Binding-site contacts:
Ligand atom C03 contacts residue LEU436 of chain 1.A at 3.7 Å (hydrophobic).
Ligand atom O18 contacts residue ARG1201 of chain 1.A at 2.3 Å (salt-bridge).
Ligand atom C12 contacts residue RTO1 of chain 1.D at 3.9 Å.
Ligand atom O18 contacts residue TRP1250 of chain 1.A at 4.1 Å.
Ligand atom C03 contacts residue ASN432 of chain 1.A at 4.2 Å.
Ligand atom C16 contacts residue PHE382 of chain 1.A at 3.9 Å (hydrophobic).
Ligand atom C14 contacts residue ARG1201 of chain 1.A at 4.1 Å.
Ligand atom C01 contacts residue PHE378 of chain 1.A at 3.8 Å (hydrophobic).
Ligand atom C12 contacts residue PHE378 of chain 1.A at 3.4 Å (hydrophobic).
Ligand atom C14 contacts residue PHE382 of chain 1.A at 4.0 Å (hydrophobic).
Ligand atom C17 contacts residue TRP1250 of chain 1.A at 3.7 Å (hydrophobic).
Ligand atom C17 contacts residue ARG1201 of chain 1.A at 3.2 Å.
Ligand atom C01 contacts residue ASN432 of chain 1.A at 3.5 Å.
Ligand atom O09 contacts residue RTO1 of chain 1.D at 3.5 Å.
Ligand atom O09 contacts residue LEU436 of chain 1.A at 3.7 Å.
Ligand atom O19 contacts residue ARG1253 of chain 1.A at 3.4 Å (salt-bridge).
Ligand atom O10 contacts residue MET591 of chain 1.A at 4.1 Å.
Ligand atom C06 contacts residue TYR433 of chain 1.A at 3.4 Å (hydrophobic).
Ligand atom C14 contacts residue TRP1250 of chain 1.A at 3.8 Å (hydrophobic).
Ligand atom O19 contacts residue TRP1250 of chain 1.A at 3.9 Å.
Ligand atom O10 contacts residue PHE587 of chain 1.A at 4.1 Å.
Ligand atom C13 contacts residue RTO1 of chain 1.D at 3.9 Å.
Ligand atom O19 contacts residue ARG1201 of chain 1.A at 3.9 Å.
Ligand atom C13 contacts residue TRP1250 of chain 1.A at 4.0 Å (hydrophobic).
Ligand atom C02 contacts residue PHE382 of chain 1.A at 3.7 Å (hydrophobic).
Ligand atom O10 contacts residue RTO1 of chain 1.D at 3.3 Å.
Ligand atom C05 contacts residue TYR433 of chain 1.A at 3.4 Å (hydrophobic).
Ligand atom C06 contacts residue PHE382 of chain 1.A at 4.2 Å (hydrophobic).
Ligand atom C07 contacts residue TYR433 of chain 1.A at 3.5 Å (hydrophobic).
Ligand atom O09 contacts residue PHE378 of chain 1.A at 3.9 Å.
Ligand atom C17 contacts residue PHE382 of chain 1.A at 4.2 Å (hydrophobic).
Ligand atom C15 contacts residue PHE382 of chain 1.A at 3.7 Å (hydrophobic).
Ligand atom C06 contacts residue ASN432 of chain 1.A at 4.2 Å.
Ligand atom O09 contacts residue PHE587 of chain 1.A at 4.1 Å.
Ligand atom C01 contacts residue TYR377 of chain 1.A at 3.6 Å (hydrophobic).
Ligand atom C02 contacts residue PHE378 of chain 1.A at 3.7 Å (hydrophobic).
Ligand atom C01 contacts residue CYS381 of chain 1.A at 3.6 Å (hydrophobic).
Ligand atom C01 contacts residue LEU436 of chain 1.A at 4.2 Å (hydrophobic).
Ligand atom O19 contacts residue ASN1200 of chain 1.A at 3.4 Å (h-bond).
Ligand atom C13 contacts residue PHE378 of chain 1.A at 3.7 Å (hydrophobic).

The protein below binds the small molecule below.
Small molecule (SMILES): CCCN(CCC)S(=O)(=O)c1ccc(C(=O)O)cc1

Sequence of chain 1.A:
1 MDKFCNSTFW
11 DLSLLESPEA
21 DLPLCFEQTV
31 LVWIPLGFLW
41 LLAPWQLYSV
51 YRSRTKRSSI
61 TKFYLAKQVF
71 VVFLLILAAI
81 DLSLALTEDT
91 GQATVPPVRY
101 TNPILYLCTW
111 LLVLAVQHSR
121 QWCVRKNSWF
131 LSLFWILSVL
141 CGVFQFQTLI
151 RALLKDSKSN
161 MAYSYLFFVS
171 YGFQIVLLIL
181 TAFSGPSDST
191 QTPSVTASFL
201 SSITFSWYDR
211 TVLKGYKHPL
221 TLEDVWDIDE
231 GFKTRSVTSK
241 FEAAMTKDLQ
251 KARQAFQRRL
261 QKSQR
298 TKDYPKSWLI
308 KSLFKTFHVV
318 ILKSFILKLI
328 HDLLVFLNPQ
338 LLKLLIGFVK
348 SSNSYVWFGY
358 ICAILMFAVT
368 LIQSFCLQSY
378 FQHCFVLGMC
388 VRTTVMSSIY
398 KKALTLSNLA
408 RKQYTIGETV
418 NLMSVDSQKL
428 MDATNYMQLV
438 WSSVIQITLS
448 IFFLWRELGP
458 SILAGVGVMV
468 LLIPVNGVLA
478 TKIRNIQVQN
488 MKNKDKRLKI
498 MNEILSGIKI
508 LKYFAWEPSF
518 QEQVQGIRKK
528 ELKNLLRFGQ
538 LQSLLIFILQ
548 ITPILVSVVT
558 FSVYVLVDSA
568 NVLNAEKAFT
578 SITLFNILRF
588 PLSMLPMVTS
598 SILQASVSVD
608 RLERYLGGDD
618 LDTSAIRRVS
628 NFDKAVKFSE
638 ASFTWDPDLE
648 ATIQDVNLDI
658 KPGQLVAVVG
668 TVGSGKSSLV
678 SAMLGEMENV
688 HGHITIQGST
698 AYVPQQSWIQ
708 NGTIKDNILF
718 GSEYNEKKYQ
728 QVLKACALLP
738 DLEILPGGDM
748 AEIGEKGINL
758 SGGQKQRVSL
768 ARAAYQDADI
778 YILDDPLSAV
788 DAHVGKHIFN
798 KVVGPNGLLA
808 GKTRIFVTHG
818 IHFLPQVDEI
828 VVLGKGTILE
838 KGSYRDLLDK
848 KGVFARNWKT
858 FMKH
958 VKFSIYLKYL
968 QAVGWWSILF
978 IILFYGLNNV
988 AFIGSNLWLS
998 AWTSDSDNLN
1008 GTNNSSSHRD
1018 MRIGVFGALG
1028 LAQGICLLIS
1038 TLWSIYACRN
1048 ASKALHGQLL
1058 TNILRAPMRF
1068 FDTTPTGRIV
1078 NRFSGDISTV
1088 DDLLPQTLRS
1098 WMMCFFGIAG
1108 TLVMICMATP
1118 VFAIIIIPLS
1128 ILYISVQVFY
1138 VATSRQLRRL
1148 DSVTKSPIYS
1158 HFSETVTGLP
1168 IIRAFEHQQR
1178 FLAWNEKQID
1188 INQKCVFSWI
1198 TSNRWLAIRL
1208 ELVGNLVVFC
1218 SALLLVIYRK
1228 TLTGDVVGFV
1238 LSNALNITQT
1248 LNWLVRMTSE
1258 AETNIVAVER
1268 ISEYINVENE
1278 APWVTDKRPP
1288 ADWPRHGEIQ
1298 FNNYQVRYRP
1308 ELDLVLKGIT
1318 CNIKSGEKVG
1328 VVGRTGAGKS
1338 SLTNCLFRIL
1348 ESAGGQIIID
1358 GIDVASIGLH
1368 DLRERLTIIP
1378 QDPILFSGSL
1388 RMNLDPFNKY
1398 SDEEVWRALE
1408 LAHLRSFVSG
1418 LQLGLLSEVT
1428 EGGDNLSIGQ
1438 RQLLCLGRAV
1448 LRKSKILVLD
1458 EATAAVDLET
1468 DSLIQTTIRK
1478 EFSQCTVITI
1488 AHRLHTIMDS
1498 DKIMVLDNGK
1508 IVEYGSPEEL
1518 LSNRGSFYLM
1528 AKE